The protein below binds the small molecule below.
Small molecule (SMILES): CC(=O)N[C@@H]1[C@@H](O)[C@H](O)[C@@H](CO)O[C@H]1O

Binding-site contacts:
Ligand atom C1 contacts residue GLY114 of chain 2.D at 4.2 Å.
Ligand atom C5 contacts residue ASN103 of chain 2.D at 3.6 Å.
Ligand atom C8 contacts residue LYS159 of chain 2.D at 4.5 Å.
Ligand atom O6 contacts residue ASP111 of chain 2.D at 4.2 Å.
Ligand atom O4 contacts residue ASP111 of chain 2.D at 3.9 Å.
Ligand atom C7 contacts residue LYS117 of chain 2.D at 4.2 Å.
Ligand atom N2 contacts residue ASN103 of chain 2.D at 2.9 Å (h-bond).
Ligand atom C6 contacts residue ASP110 of chain 2.D at 4.1 Å.
Ligand atom C6 contacts residue ARG113 of chain 2.D at 4.2 Å.
Ligand atom C7 contacts residue ASN103 of chain 2.D at 3.3 Å.
Ligand atom C8 contacts residue CYS101 of chain 2.D at 4.1 Å (hydrophobic).
Ligand atom C1 contacts residue LYS117 of chain 2.D at 4.5 Å.
Ligand atom C6 contacts residue ASP111 of chain 2.D at 3.2 Å.
Ligand atom C3 contacts residue ASN103 of chain 2.D at 3.8 Å.
Ligand atom C2 contacts residue ASN103 of chain 2.D at 2.5 Å.
Ligand atom C4 contacts residue ASN103 of chain 2.D at 4.2 Å.
Ligand atom C8 contacts residue THR102 of chain 2.D at 4.2 Å.
Ligand atom O5 contacts residue GLY114 of chain 2.D at 4.1 Å.
Ligand atom C8 contacts residue LYS117 of chain 2.D at 3.9 Å.
Ligand atom N2 contacts residue LYS117 of chain 2.D at 3.7 Å.
Ligand atom O5 contacts residue ARG113 of chain 2.D at 4.0 Å.
Ligand atom O6 contacts residue ARG113 of chain 2.D at 3.2 Å (salt-bridge).
Ligand atom O6 contacts residue ASP110 of chain 2.D at 3.9 Å.
Ligand atom O7 contacts residue ASN103 of chain 2.D at 3.2 Å (h-bond).
Ligand atom C5 contacts residue ASP111 of chain 2.D at 4.1 Å.
Ligand atom O5 contacts residue ASN103 of chain 2.D at 2.3 Å (h-bond).
Ligand atom C1 contacts residue ASN103 of chain 2.D at 1.4 Å.
Ligand atom C8 contacts residue ASN103 of chain 2.D at 4.0 Å.

Sequence of chain 2.D:
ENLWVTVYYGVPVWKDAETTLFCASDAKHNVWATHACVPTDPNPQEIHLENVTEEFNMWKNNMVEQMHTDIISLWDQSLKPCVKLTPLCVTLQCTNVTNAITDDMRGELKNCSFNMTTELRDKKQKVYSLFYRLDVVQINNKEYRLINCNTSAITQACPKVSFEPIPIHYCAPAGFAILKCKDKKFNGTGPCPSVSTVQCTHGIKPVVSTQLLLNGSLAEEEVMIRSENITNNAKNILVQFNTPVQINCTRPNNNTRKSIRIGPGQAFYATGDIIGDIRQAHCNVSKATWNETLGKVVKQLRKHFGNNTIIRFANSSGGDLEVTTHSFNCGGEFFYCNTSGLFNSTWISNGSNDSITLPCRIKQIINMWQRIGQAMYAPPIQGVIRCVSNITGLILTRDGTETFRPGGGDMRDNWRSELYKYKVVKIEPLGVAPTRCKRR